Sequence of chain 1.A:
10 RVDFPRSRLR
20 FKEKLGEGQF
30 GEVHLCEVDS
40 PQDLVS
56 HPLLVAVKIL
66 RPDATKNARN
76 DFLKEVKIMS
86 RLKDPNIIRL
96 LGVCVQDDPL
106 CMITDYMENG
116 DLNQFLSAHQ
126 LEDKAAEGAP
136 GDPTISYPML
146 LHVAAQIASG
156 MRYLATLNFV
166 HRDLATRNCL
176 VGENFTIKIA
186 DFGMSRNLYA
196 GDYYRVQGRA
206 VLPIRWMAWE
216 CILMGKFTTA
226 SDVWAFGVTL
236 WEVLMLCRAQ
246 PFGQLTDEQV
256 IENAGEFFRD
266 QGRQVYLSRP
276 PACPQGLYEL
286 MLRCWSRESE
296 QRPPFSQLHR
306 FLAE

This protein binds this small molecule.
Small molecule (SMILES): Nc1ncc(Oc2cccc(CCNC(=O)c3cccc(OC(F)(F)F)c3)c2)cn1

Binding-site contacts:
Ligand atom N14 contacts residue ASP186 of chain 1.A at 3.6 Å (salt-bridge).
Ligand atom N4 contacts residue MET112 of chain 1.A at 3.1 Å (h-bond).
Ligand atom O11 contacts residue THR109 of chain 1.A at 3.5 Å.
Ligand atom N14 contacts residue MET84 of chain 1.A at 3.2 Å (h-bond).
Ligand atom F15 contacts residue LEU87 of chain 1.A at 3.1 Å.
Ligand atom F17 contacts residue ALA185 of chain 1.A at 3.1 Å.
Ligand atom O10 contacts residue ILE93 of chain 1.A at 3.5 Å.
Ligand atom C9 contacts residue ALA61 of chain 1.A at 3.8 Å (hydrophobic).
Ligand atom C19 contacts residue MET112 of chain 1.A at 3.8 Å (hydrophobic).
Ligand atom O10 contacts residue ALA185 of chain 1.A at 3.4 Å.
Ligand atom C24 contacts residue ASP186 of chain 1.A at 3.6 Å.
Ligand atom C19 contacts residue ALA61 of chain 1.A at 3.8 Å (hydrophobic).
Ligand atom C21 contacts residue PHE187 of chain 1.A at 3.6 Å (hydrophobic).
Ligand atom N20 contacts residue MET112 of chain 1.A at 3.1 Å (h-bond).
Ligand atom C23 contacts residue MET107 of chain 1.A at 3.7 Å (hydrophobic).
Ligand atom C24 contacts residue GLU80 of chain 1.A at 3.6 Å.
Ligand atom C12 contacts residue ASP186 of chain 1.A at 3.7 Å.
Ligand atom C19 contacts residue ASP110 of chain 1.A at 3.4 Å.
Ligand atom C30 contacts residue LYS63 of chain 1.A at 3.8 Å.
Ligand atom F16 contacts residue HIS166 of chain 1.A at 3.8 Å.
Ligand atom C1 contacts residue LEU87 of chain 1.A at 3.8 Å (hydrophobic).
Ligand atom F16 contacts residue PHE164 of chain 1.A at 3.7 Å.
Ligand atom N20 contacts residue TYR111 of chain 1.A at 3.4 Å.
Ligand atom N14 contacts residue GLU80 of chain 1.A at 2.9 Å (salt-bridge).
Ligand atom C6 contacts residue ASP186 of chain 1.A at 3.4 Å.
Ligand atom F15 contacts residue ILE93 of chain 1.A at 3.6 Å.
Ligand atom C23 contacts residue MET84 of chain 1.A at 3.7 Å (hydrophobic).
Ligand atom C8 contacts residue ASP186 of chain 1.A at 3.5 Å.
Ligand atom O7 contacts residue PHE164 of chain 1.A at 3.9 Å.
Ligand atom C3 contacts residue MET84 of chain 1.A at 3.7 Å (hydrophobic).
Ligand atom C22 contacts residue PHE187 of chain 1.A at 3.7 Å (hydrophobic).
Ligand atom F16 contacts residue LEU159 of chain 1.A at 3.8 Å.
Ligand atom C3 contacts residue ASP186 of chain 1.A at 3.3 Å.
Ligand atom F17 contacts residue HIS166 of chain 1.A at 3.4 Å.
Ligand atom C23 contacts residue GLU80 of chain 1.A at 3.6 Å.
Ligand atom C21 contacts residue ILE93 of chain 1.A at 3.9 Å (hydrophobic).
Ligand atom F17 contacts residue ASP186 of chain 1.A at 3.5 Å.
Ligand atom O10 contacts residue ASP186 of chain 1.A at 3.0 Å (salt-bridge).
Ligand atom O7 contacts residue LEU87 of chain 1.A at 3.9 Å.
Ligand atom F15 contacts residue ILE92 of chain 1.A at 3.7 Å.